Binding-site contacts:
Ligand atom O7 contacts residue ASN22 of chain 1.A at 3.5 Å (h-bond).
Ligand atom C7 contacts residue ASN22 of chain 1.A at 3.0 Å.
Ligand atom C3 contacts residue ASN22 of chain 1.A at 3.8 Å.
Ligand atom C2 contacts residue ALA20 of chain 1.A at 3.3 Å (hydrophobic).
Ligand atom C4 contacts residue ASN22 of chain 1.A at 4.2 Å.
Ligand atom O7 contacts residue TYR107 of chain 1.A at 3.3 Å.
Ligand atom C2 contacts residue ASN22 of chain 1.A at 2.5 Å.
Ligand atom C3 contacts residue ALA20 of chain 1.A at 4.2 Å (hydrophobic).
Ligand atom O7 contacts residue ALA20 of chain 1.A at 3.1 Å (h-bond).
Ligand atom C1 contacts residue ASN22 of chain 1.A at 1.4 Å.
Ligand atom C8 contacts residue ASN22 of chain 1.A at 3.2 Å.
Ligand atom C7 contacts residue ALA20 of chain 1.A at 3.1 Å (hydrophobic).
Ligand atom O7 contacts residue ASP21 of chain 1.A at 4.2 Å.
Ligand atom C5 contacts residue ASN22 of chain 1.A at 3.7 Å.
Ligand atom N2 contacts residue ALA20 of chain 1.A at 2.4 Å (h-bond).
Ligand atom N2 contacts residue ASN22 of chain 1.A at 3.0 Å (h-bond).
Ligand atom C7 contacts residue TYR107 of chain 1.A at 4.3 Å (hydrophobic).
Ligand atom N2 contacts residue ASP21 of chain 1.A at 4.2 Å.
Ligand atom O3 contacts residue ALA20 of chain 1.A at 3.8 Å.
Ligand atom O5 contacts residue ASN22 of chain 1.A at 2.3 Å (h-bond).
Ligand atom O3 contacts residue SER18 of chain 1.A at 3.3 Å (h-bond).

Sequence of chain 1.A:
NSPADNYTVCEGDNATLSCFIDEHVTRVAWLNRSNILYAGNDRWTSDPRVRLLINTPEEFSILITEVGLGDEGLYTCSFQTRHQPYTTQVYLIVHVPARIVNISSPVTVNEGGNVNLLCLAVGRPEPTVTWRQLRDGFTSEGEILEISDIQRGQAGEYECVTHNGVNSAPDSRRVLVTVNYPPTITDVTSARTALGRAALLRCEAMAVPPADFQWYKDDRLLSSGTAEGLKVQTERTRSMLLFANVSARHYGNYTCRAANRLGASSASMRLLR

This small molecule binds to this protein.
Small molecule (SMILES): CC(=O)N[C@@H]1[C@@H](O)[C@H](O)[C@@H](CO)O[C@H]1O